This protein binds this small molecule.
Small molecule (SMILES): O[C@@H]1[C@@H](O)[C@H](O[C@@H]2CO[C@@H](O[C@@H]3CO[C@@H](O[C@@H]4CO[C@@H](O)[C@H](O)[C@H]4O)[C@H](O)[C@H]3O)[C@H](O)[C@H]2O)OC[C@H]1O

Sequence of chain 2.A:
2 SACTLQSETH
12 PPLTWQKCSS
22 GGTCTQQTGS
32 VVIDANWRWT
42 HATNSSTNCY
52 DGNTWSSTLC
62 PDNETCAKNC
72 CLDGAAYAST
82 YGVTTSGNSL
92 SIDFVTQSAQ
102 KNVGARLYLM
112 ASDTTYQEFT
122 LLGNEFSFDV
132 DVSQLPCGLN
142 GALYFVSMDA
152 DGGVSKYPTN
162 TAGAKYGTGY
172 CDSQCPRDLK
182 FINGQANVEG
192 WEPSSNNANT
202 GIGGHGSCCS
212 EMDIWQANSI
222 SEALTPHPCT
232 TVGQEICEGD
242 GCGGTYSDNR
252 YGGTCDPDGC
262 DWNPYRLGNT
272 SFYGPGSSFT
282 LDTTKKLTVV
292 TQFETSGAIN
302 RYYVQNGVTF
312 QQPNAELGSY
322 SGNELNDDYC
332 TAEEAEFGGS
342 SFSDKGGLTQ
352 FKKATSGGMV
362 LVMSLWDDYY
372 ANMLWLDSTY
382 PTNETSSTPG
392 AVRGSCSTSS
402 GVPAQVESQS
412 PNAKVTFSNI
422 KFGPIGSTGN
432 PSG

Binding-site contacts:
Ligand atom C4 contacts residue TRP38 of chain 2.A at 3.8 Å (hydrophobic).
Ligand atom O3 contacts residue GLN101 of chain 2.A at 3.5 Å (h-bond).
Ligand atom C1 contacts residue TRP40 of chain 2.A at 4.0 Å (hydrophobic).
Ligand atom C5 contacts residue TYR82 of chain 2.A at 3.6 Å (hydrophobic).
Ligand atom C2 contacts residue ASN37 of chain 2.A at 3.9 Å.
Ligand atom O5 contacts residue ASN37 of chain 2.A at 3.3 Å (h-bond).
Ligand atom O2 contacts residue ASN103 of chain 2.A at 3.5 Å (h-bond).
Ligand atom O2 contacts residue ASN37 of chain 2.A at 2.9 Å (h-bond).
Ligand atom C2 contacts residue TRP40 of chain 2.A at 3.8 Å (hydrophobic).
Ligand atom C2 contacts residue TRP38 of chain 2.A at 3.6 Å (hydrophobic).
Ligand atom C2 contacts residue VAL104 of chain 2.A at 4.0 Å (hydrophobic).
Ligand atom C4 contacts residue TRP40 of chain 2.A at 3.9 Å (hydrophobic).
Ligand atom C4 contacts residue THR201 of chain 2.A at 3.9 Å.
Ligand atom C5 contacts residue GLN101 of chain 2.A at 3.6 Å.
Ligand atom O5 contacts residue TRP40 of chain 2.A at 3.4 Å.
Ligand atom O2 contacts residue VAL104 of chain 2.A at 3.1 Å (h-bond).
Ligand atom O4 contacts residue TRP40 of chain 2.A at 3.4 Å.
Ligand atom C5 contacts residue TRP38 of chain 2.A at 3.6 Å (hydrophobic).
Ligand atom C3 contacts residue TRP40 of chain 2.A at 4.0 Å (hydrophobic).
Ligand atom C5 contacts residue ASN37 of chain 2.A at 3.3 Å.
Ligand atom O5 contacts residue GLN101 of chain 2.A at 3.0 Å (h-bond).
Ligand atom O1 contacts residue ASP179 of chain 2.A at 2.7 Å (salt-bridge).
Ligand atom C2 contacts residue ASP179 of chain 2.A at 3.4 Å.
Ligand atom O3 contacts residue ASN37 of chain 2.A at 3.4 Å (h-bond).
Ligand atom O4 contacts residue TRP38 of chain 2.A at 3.5 Å.
Ligand atom O5 contacts residue XYP2 of chain 2.C at 3.8 Å.
Ligand atom C1 contacts residue TRP38 of chain 2.A at 3.4 Å (hydrophobic).
Ligand atom C3 contacts residue ASN103 of chain 2.A at 3.5 Å.
Ligand atom C2 contacts residue THR201 of chain 2.A at 4.1 Å.
Ligand atom C2 contacts residue ASN103 of chain 2.A at 3.4 Å.
Ligand atom O5 contacts residue TRP38 of chain 2.A at 3.6 Å (h-bond).
Ligand atom O1 contacts residue XYP2 of chain 2.C at 3.4 Å (h-bond).
Ligand atom O3 contacts residue TRP40 of chain 2.A at 4.0 Å.
Ligand atom C3 contacts residue ARG39 of chain 2.A at 4.0 Å.
Ligand atom C3 contacts residue TRP38 of chain 2.A at 3.9 Å (hydrophobic).
Ligand atom C1 contacts residue XYP2 of chain 2.C at 3.6 Å.
Ligand atom C1 contacts residue ASP179 of chain 2.A at 3.6 Å.
Ligand atom O3 contacts residue ASN103 of chain 2.A at 2.7 Å (h-bond).
Ligand atom O3 contacts residue LYS102 of chain 2.A at 3.8 Å.
Ligand atom O2 contacts residue ASP179 of chain 2.A at 2.7 Å (salt-bridge).